Sequence of chain 1.D:
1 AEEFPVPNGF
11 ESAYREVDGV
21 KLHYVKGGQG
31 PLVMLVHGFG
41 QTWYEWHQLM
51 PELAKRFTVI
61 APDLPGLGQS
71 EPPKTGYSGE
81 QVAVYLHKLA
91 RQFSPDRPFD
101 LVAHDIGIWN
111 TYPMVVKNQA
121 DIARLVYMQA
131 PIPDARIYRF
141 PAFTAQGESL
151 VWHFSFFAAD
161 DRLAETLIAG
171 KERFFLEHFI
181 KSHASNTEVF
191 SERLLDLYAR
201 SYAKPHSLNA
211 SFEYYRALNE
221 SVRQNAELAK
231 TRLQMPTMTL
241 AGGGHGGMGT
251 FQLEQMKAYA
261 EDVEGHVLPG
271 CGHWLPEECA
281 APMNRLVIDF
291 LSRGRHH

The protein below binds the small molecule below.
Small molecule (SMILES): CCCC[C@@H](O)CO

Binding-site contacts:
Ligand atom C1 contacts residue HIS273 of chain 1.D at 3.9 Å.
Ligand atom C3 contacts residue HIS153 of chain 1.D at 3.8 Å.
Ligand atom C1 contacts residue HIS183 of chain 1.D at 3.9 Å.
Ligand atom C6 contacts residue ILE106 of chain 1.D at 4.0 Å (hydrophobic).
Ligand atom C4 contacts residue HIS273 of chain 1.D at 3.5 Å.
Ligand atom O2 contacts residue ILE106 of chain 1.D at 4.4 Å.
Ligand atom C2 contacts residue LEU150 of chain 1.D at 4.3 Å (hydrophobic).
Ligand atom O2 contacts residue ASP105 of chain 1.D at 3.6 Å (salt-bridge).
Ligand atom C2 contacts residue ASP105 of chain 1.D at 4.4 Å.
Ligand atom C6 contacts residue HIS153 of chain 1.D at 3.8 Å.
Ligand atom C2 contacts residue HIS273 of chain 1.D at 3.7 Å.
Ligand atom C4 contacts residue HIS153 of chain 1.D at 3.8 Å.
Ligand atom C1 contacts residue LEU150 of chain 1.D at 4.0 Å (hydrophobic).
Ligand atom C5 contacts residue TYR215 of chain 1.D at 3.8 Å (hydrophobic).
Ligand atom C5 contacts residue ASP105 of chain 1.D at 1.4 Å.
Ligand atom C4 contacts residue ASP105 of chain 1.D at 2.4 Å.
Ligand atom C6 contacts residue ASP105 of chain 1.D at 2.4 Å.
Ligand atom C2 contacts residue HIS183 of chain 1.D at 3.6 Å.
Ligand atom C5 contacts residue HIS273 of chain 1.D at 3.9 Å.
Ligand atom C1 contacts residue VAL151 of chain 1.D at 4.4 Å (hydrophobic).
Ligand atom C6 contacts residue TYR215 of chain 1.D at 3.4 Å (hydrophobic).
Ligand atom C1 contacts residue GLY246 of chain 1.D at 4.3 Å.
Ligand atom C3 contacts residue HIS273 of chain 1.D at 3.5 Å.
Ligand atom C4 contacts residue PHE179 of chain 1.D at 4.2 Å (hydrophobic).
Ligand atom C3 contacts residue ASP105 of chain 1.D at 3.1 Å.
Ligand atom O2 contacts residue TYR215 of chain 1.D at 2.7 Å (h-bond).
Ligand atom C2 contacts residue HIS153 of chain 1.D at 3.8 Å.
Ligand atom C6 contacts residue TRP109 of chain 1.D at 4.4 Å (hydrophobic).
Ligand atom O2 contacts residue TRP109 of chain 1.D at 4.3 Å.
Ligand atom O2 contacts residue HIS153 of chain 1.D at 2.7 Å (h-bond).
Ligand atom C5 contacts residue HIS153 of chain 1.D at 4.3 Å.
Ligand atom C6 contacts residue PHE154 of chain 1.D at 4.2 Å (hydrophobic).
Ligand atom O2 contacts residue PHE154 of chain 1.D at 3.4 Å.